Sequence of chain 1.CB:
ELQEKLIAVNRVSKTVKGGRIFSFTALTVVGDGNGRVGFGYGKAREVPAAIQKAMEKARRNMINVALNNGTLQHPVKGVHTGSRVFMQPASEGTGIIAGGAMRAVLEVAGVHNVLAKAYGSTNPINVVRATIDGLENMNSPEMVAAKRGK

Binding-site contacts:
Ligand atom O1B contacts residue LYS25 of chain 1.CB at 2.7 Å (salt-bridge).
Ligand atom O5 contacts residue LYS25 of chain 1.CB at 4.2 Å.
Ligand atom C4 contacts residue LYS25 of chain 1.CB at 3.5 Å.
Ligand atom C8 contacts residue LYS25 of chain 1.CB at 3.6 Å.
Ligand atom C5 contacts residue LYS25 of chain 1.CB at 3.7 Å.
Ligand atom C7 contacts residue LYS25 of chain 1.CB at 3.7 Å.
Ligand atom O4 contacts residue LYS25 of chain 1.CB at 3.1 Å.
Ligand atom C2M contacts residue LYS25 of chain 1.CB at 4.2 Å.
Ligand atom C8M contacts residue LYS25 of chain 1.CB at 3.6 Å.
Ligand atom C3 contacts residue LYS25 of chain 1.CB at 3.9 Å.
Ligand atom N8 contacts residue LYS25 of chain 1.CB at 2.9 Å (salt-bridge).

This protein binds this small molecule.
Small molecule (SMILES): CN[C@@H]1[C@H](O)[C@H](NC)[C@H]2O[C@@]3(O)C(=O)C[C@@H](C)O[C@H]3O[C@@H]2[C@H]1O